Binding-site contacts:
Ligand atom CD2 contacts residue ALA92 of chain 1.B at 3.4 Å (hydrophobic).
Ligand atom CZ contacts residue TYR143 of chain 1.B at 3.7 Å (hydrophobic).
Ligand atom CB contacts residue PTR218 of chain 1.B at 3.1 Å.
Ligand atom NH2 contacts residue TYR224 of chain 1.B at 3.1 Å (h-bond).
Ligand atom CZ contacts residue TYR224 of chain 1.B at 3.2 Å (hydrophobic).
Ligand atom CD2 contacts residue PHE93 of chain 1.B at 3.4 Å (hydrophobic).
Ligand atom OG1 contacts residue SER221 of chain 1.B at 3.7 Å.
Ligand atom CG contacts residue ARG225 of chain 1.B at 3.7 Å.
Ligand atom NE contacts residue TYR143 of chain 1.B at 3.7 Å.
Ligand atom CD contacts residue GLN220 of chain 1.B at 3.3 Å.
Ligand atom NH1 contacts residue PRO187 of chain 1.B at 3.6 Å.
Ligand atom CG2 contacts residue SER207 of chain 1.B at 3.7 Å.
Ligand atom CB contacts residue GLU188 of chain 1.B at 3.9 Å.
Ligand atom CG contacts residue GLN220 of chain 1.B at 3.4 Å.
Ligand atom CD1 contacts residue PHE67 of chain 1.B at 3.4 Å (hydrophobic).
Ligand atom O contacts residue SER221 of chain 1.B at 3.6 Å.
Ligand atom N contacts residue SER221 of chain 1.B at 3.4 Å (h-bond).
Ligand atom CD2 contacts residue PHE67 of chain 1.B at 3.8 Å (hydrophobic).
Ligand atom CA contacts residue SER221 of chain 1.B at 3.4 Å.
Ligand atom CZ contacts residue GLU250 of chain 1.B at 3.6 Å.
Ligand atom NH1 contacts residue GLU250 of chain 1.B at 3.8 Å.
Ligand atom N contacts residue LYS186 of chain 1.B at 3.6 Å (salt-bridge).
Ligand atom NH1 contacts residue GLU188 of chain 1.B at 3.0 Å (salt-bridge).
Ligand atom C contacts residue SER221 of chain 1.B at 3.4 Å.
Ligand atom O contacts residue SER221 of chain 1.B at 3.6 Å (h-bond).
Ligand atom OG1 contacts residue LYS186 of chain 1.B at 2.9 Å (salt-bridge).
Ligand atom CB contacts residue PHE93 of chain 1.B at 3.8 Å (hydrophobic).
Ligand atom CG2 contacts residue ASP184 of chain 1.B at 3.0 Å.
Ligand atom OG1 contacts residue ASP184 of chain 1.B at 2.7 Å (salt-bridge).
Ligand atom NE contacts residue GLU188 of chain 1.B at 3.2 Å (salt-bridge).
Ligand atom NH1 contacts residue TYR224 of chain 1.B at 2.6 Å (h-bond).
Ligand atom NH2 contacts residue GLU250 of chain 1.B at 2.6 Å (salt-bridge).
Ligand atom CD contacts residue TYR143 of chain 1.B at 3.7 Å (hydrophobic).
Ligand atom NH2 contacts residue TYR143 of chain 1.B at 3.9 Å.
Ligand atom CB contacts residue ASP184 of chain 1.B at 3.4 Å.
Ligand atom N contacts residue SER221 of chain 1.B at 3.3 Å (h-bond).
Ligand atom CG contacts residue ARG222 of chain 1.B at 3.4 Å.
Ligand atom CD contacts residue PHE223 of chain 1.B at 3.6 Å (hydrophobic).
Ligand atom CG contacts residue PTR218 of chain 1.B at 3.4 Å.
Ligand atom N contacts residue LYS186 of chain 1.B at 3.5 Å (salt-bridge).

The small molecule below binds the protein below.
Small molecule (SMILES): CC(C)C[C@@H](C=O)NC(=O)[C@H](C)NC(=O)[C@@H]1CCCN1C(=O)[C@@H](NC(=O)CNC(=O)[C@@H]1CCCN1C(=O)[C@H](CCCN=C(N)N)NC(=O)[C@H](C)N)[C@@H](C)O

Sequence of chain 1.B:
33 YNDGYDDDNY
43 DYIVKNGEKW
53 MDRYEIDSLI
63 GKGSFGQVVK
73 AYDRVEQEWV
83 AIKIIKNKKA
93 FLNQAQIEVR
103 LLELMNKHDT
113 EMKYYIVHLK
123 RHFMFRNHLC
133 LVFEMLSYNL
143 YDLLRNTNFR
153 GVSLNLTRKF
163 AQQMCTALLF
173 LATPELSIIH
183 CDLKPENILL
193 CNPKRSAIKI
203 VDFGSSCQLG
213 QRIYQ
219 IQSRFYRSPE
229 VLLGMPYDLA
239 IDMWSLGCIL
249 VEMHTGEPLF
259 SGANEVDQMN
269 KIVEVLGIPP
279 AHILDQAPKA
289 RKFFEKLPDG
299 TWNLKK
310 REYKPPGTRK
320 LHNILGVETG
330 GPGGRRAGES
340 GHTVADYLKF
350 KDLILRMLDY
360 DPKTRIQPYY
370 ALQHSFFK